This small molecule binds to this protein.
Small molecule (SMILES): CC(=O)N[C@@H]1[C@@H](O)[C@H](O)[C@@H](CO)O[C@H]1O

Sequence of chain 1.B:
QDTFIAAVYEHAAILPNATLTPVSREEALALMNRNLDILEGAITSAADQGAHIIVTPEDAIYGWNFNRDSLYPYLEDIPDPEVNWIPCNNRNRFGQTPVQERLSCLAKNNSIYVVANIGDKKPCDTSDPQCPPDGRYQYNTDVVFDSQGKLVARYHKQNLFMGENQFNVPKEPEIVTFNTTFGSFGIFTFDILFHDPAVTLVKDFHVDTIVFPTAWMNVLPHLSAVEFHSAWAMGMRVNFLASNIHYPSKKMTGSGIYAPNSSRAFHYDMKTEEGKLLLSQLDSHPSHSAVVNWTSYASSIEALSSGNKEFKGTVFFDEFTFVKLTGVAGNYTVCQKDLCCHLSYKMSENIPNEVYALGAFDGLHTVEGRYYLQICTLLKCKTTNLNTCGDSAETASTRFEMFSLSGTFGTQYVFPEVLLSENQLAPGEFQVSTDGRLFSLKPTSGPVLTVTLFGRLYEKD

Binding-site contacts:
Ligand atom C4 contacts residue ASN346 of chain 1.B at 4.3 Å.
Ligand atom O7 contacts residue ALA344 of chain 1.B at 4.1 Å.
Ligand atom O5 contacts residue ASN346 of chain 1.B at 2.3 Å (h-bond).
Ligand atom C7 contacts residue GLY345 of chain 1.B at 4.4 Å.
Ligand atom C1 contacts residue ASN346 of chain 1.B at 1.4 Å.
Ligand atom C2 contacts residue ASN346 of chain 1.B at 2.7 Å.
Ligand atom C8 contacts residue ASN346 of chain 1.B at 3.6 Å.
Ligand atom O7 contacts residue GLY345 of chain 1.B at 3.9 Å.
Ligand atom N2 contacts residue ASN346 of chain 1.B at 3.2 Å (h-bond).
Ligand atom C3 contacts residue ASN346 of chain 1.B at 3.9 Å.
Ligand atom C7 contacts residue ASN346 of chain 1.B at 3.6 Å.
Ligand atom O6 contacts residue ASN346 of chain 1.B at 4.4 Å.
Ligand atom C5 contacts residue ASN346 of chain 1.B at 3.6 Å.